Sequence of chain 1.A:
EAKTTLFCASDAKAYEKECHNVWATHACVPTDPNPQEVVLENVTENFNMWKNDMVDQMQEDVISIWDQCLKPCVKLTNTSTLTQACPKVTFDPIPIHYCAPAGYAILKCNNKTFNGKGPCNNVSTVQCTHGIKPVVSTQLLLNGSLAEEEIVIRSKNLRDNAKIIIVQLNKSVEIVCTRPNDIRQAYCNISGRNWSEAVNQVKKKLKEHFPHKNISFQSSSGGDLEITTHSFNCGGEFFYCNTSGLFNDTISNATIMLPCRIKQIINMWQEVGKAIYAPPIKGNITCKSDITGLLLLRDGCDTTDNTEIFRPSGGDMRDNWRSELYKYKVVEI

Binding-site contacts:
Ligand atom O5 contacts residue GLN212 of chain 1.A at 4.3 Å.
Ligand atom O4 contacts residue GLN212 of chain 1.A at 3.8 Å.
Ligand atom C5 contacts residue GLN212 of chain 1.A at 3.7 Å.
Ligand atom C5 contacts residue ASN173 of chain 1.A at 3.7 Å.
Ligand atom O6 contacts residue GLU153 of chain 1.A at 3.5 Å.
Ligand atom C1 contacts residue ASN173 of chain 1.A at 1.4 Å.
Ligand atom O7 contacts residue ASN173 of chain 1.A at 3.7 Å.
Ligand atom C6 contacts residue GLU153 of chain 1.A at 4.2 Å.
Ligand atom C2 contacts residue ASN173 of chain 1.A at 2.5 Å.
Ligand atom O5 contacts residue ILE154 of chain 1.A at 3.6 Å.
Ligand atom C3 contacts residue ASN173 of chain 1.A at 3.8 Å.
Ligand atom N2 contacts residue ASN173 of chain 1.A at 2.9 Å (h-bond).
Ligand atom C7 contacts residue ASN173 of chain 1.A at 3.5 Å.
Ligand atom C1 contacts residue GLU152 of chain 1.A at 4.1 Å.
Ligand atom O6 contacts residue ILE154 of chain 1.A at 3.5 Å (h-bond).
Ligand atom C7 contacts residue GLU152 of chain 1.A at 4.4 Å.
Ligand atom C1 contacts residue ILE154 of chain 1.A at 4.4 Å (hydrophobic).
Ligand atom C3 contacts residue GLN212 of chain 1.A at 4.0 Å.
Ligand atom O5 contacts residue GLU152 of chain 1.A at 4.4 Å.
Ligand atom O5 contacts residue GLU153 of chain 1.A at 3.5 Å.
Ligand atom C5 contacts residue ILE154 of chain 1.A at 4.5 Å (hydrophobic).
Ligand atom C2 contacts residue GLU152 of chain 1.A at 4.3 Å.
Ligand atom O7 contacts residue GLU152 of chain 1.A at 3.7 Å.
Ligand atom C4 contacts residue GLN212 of chain 1.A at 4.2 Å.
Ligand atom O6 contacts residue LYS216 of chain 1.A at 4.2 Å.
Ligand atom C4 contacts residue ASN173 of chain 1.A at 4.2 Å.
Ligand atom O5 contacts residue ASN173 of chain 1.A at 2.4 Å (h-bond).
Ligand atom C1 contacts residue GLU153 of chain 1.A at 4.1 Å.
Ligand atom C1 contacts residue GLN212 of chain 1.A at 4.0 Å.

A small-molecule ligand and the protein it binds are described below.
Small molecule (SMILES): CC(=O)N[C@@H]1[C@@H](O)[C@H](O)[C@@H](CO)O[C@H]1O